This protein binds this small molecule.
Small molecule (SMILES): CCO/N=C/c1ccc(OCC[C@@H](C)CCN2CCN(c3ccncc3)C2=O)cc1

Sequence of chain 3.C:
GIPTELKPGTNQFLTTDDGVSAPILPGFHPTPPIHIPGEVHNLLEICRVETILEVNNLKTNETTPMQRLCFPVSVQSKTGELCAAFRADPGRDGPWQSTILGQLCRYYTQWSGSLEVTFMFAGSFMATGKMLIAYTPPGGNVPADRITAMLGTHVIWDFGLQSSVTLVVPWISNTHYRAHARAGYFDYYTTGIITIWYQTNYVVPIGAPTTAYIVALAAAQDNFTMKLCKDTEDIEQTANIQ

Sequence of chain 2.A:
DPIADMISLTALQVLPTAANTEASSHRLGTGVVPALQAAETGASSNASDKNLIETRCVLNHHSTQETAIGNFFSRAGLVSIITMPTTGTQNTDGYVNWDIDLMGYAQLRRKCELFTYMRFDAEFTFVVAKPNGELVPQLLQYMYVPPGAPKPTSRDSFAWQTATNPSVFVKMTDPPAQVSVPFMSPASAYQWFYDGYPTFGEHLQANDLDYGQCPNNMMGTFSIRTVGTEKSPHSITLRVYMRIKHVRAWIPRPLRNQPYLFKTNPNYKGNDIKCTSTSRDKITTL

Sequence of chain 2.C:
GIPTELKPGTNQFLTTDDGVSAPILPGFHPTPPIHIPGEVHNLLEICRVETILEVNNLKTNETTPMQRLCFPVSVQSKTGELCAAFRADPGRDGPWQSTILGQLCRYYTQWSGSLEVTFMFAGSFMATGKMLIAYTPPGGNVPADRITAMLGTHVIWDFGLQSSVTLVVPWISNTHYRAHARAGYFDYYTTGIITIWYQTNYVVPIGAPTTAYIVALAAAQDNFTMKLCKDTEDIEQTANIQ

Binding-site contacts:
Ligand atom CAJ contacts residue TYR155 of chain 2.A at 3.5 Å (hydrophobic).
Ligand atom OAW contacts residue MET195 of chain 2.A at 3.4 Å.
Ligand atom CAH contacts residue MET114 of chain 2.A at 3.5 Å (hydrophobic).
Ligand atom CAS contacts residue TRP203 of chain 2.A at 3.4 Å (hydrophobic).
Ligand atom CAO contacts residue MET230 of chain 2.A at 3.6 Å (hydrophobic).
Ligand atom CBA contacts residue TRP203 of chain 2.A at 3.8 Å (hydrophobic).
Ligand atom CAA contacts residue VAL179 of chain 2.A at 3.5 Å (hydrophobic).
Ligand atom CAX contacts residue ASN228 of chain 2.A at 3.8 Å.
Ligand atom CAG contacts residue GLN202 of chain 2.A at 3.5 Å.
Ligand atom OAC contacts residue LEU113 of chain 2.A at 3.4 Å (h-bond).
Ligand atom CAF contacts residue ASP112 of chain 2.A at 3.9 Å.
Ligand atom NBD contacts residue TRP203 of chain 2.A at 3.6 Å.
Ligand atom CAR contacts residue TYR201 of chain 2.A at 3.5 Å (hydrophobic).
Ligand atom CAN contacts residue ILE111 of chain 2.A at 3.8 Å (hydrophobic).
Ligand atom CAN contacts residue PHE135 of chain 2.A at 3.8 Å (hydrophobic).
Ligand atom CAL contacts residue TYR155 of chain 2.A at 3.4 Å (hydrophobic).
Ligand atom CAD contacts residue PHE137 of chain 2.A at 3.9 Å (hydrophobic).
Ligand atom CAG contacts residue TRP203 of chain 2.A at 3.7 Å (hydrophobic).
Ligand atom CAK contacts residue PHE135 of chain 2.A at 3.3 Å (hydrophobic).
Ligand atom CAM contacts residue TYR155 of chain 2.A at 3.9 Å (hydrophobic).
Ligand atom CAS contacts residue TYR201 of chain 2.A at 3.9 Å (hydrophobic).
Ligand atom CBA contacts residue ASN228 of chain 2.A at 3.7 Å.
Ligand atom CAQ contacts residue LEU113 of chain 2.A at 3.6 Å (hydrophobic).
Ligand atom OAC contacts residue ASP112 of chain 2.A at 3.8 Å.
Ligand atom CAG contacts residue ASN228 of chain 2.A at 3.3 Å.
Ligand atom CAR contacts residue ASN228 of chain 2.A at 3.7 Å.
Ligand atom CBB contacts residue LEU113 of chain 2.A at 3.7 Å (hydrophobic).
Ligand atom CAI contacts residue PHE135 of chain 2.A at 3.5 Å (hydrophobic).
Ligand atom CAS contacts residue ASN228 of chain 2.A at 3.5 Å.
Ligand atom CAZ contacts residue ILE111 of chain 2.A at 3.9 Å (hydrophobic).
Ligand atom NAU contacts residue MET114 of chain 2.A at 3.9 Å.
Ligand atom NAT contacts residue TYR155 of chain 2.A at 3.9 Å.
Ligand atom CAL contacts residue ILE111 of chain 2.A at 3.9 Å (hydrophobic).
Ligand atom CAA contacts residue PRO177 of chain 2.A at 3.2 Å (hydrophobic).
Ligand atom CAP contacts residue LEU113 of chain 2.A at 3.6 Å (hydrophobic).
Ligand atom CAF contacts residue MET114 of chain 2.A at 3.1 Å (hydrophobic).
Ligand atom NBC contacts residue ASN228 of chain 2.A at 3.7 Å.
Ligand atom CAE contacts residue GLN202 of chain 2.A at 3.6 Å.
Ligand atom CAE contacts residue ASN228 of chain 2.A at 3.6 Å.
Ligand atom NBD contacts residue ASN228 of chain 2.A at 3.7 Å.